Binding-site contacts:
Ligand atom C4 contacts residue ASN340 of chain 1.D at 4.0 Å.
Ligand atom C8 contacts residue ASN340 of chain 1.D at 4.4 Å.
Ligand atom N2 contacts residue ASN340 of chain 1.D at 3.6 Å.
Ligand atom O3 contacts residue ASN340 of chain 1.D at 3.1 Å (h-bond).
Ligand atom O7 contacts residue PHE337 of chain 1.D at 3.3 Å (h-bond).
Ligand atom C3 contacts residue ASN340 of chain 1.D at 3.3 Å.
Ligand atom C5 contacts residue ASN340 of chain 1.D at 3.6 Å.
Ligand atom O7 contacts residue ASN340 of chain 1.D at 3.4 Å.
Ligand atom C8 contacts residue PHE337 of chain 1.D at 4.3 Å (hydrophobic).
Ligand atom C7 contacts residue ASN340 of chain 1.D at 3.7 Å.
Ligand atom C7 contacts residue PHE337 of chain 1.D at 4.2 Å (hydrophobic).
Ligand atom O5 contacts residue ASN340 of chain 1.D at 2.3 Å (h-bond).
Ligand atom C1 contacts residue ASN340 of chain 1.D at 1.4 Å.
Ligand atom C2 contacts residue ASN340 of chain 1.D at 2.5 Å.

This protein binds this small molecule.
Small molecule (SMILES): CC(=O)N[C@@H]1[C@@H](O)[C@H](O)[C@@H](CO)O[C@H]1O

Sequence of chain 1.D:
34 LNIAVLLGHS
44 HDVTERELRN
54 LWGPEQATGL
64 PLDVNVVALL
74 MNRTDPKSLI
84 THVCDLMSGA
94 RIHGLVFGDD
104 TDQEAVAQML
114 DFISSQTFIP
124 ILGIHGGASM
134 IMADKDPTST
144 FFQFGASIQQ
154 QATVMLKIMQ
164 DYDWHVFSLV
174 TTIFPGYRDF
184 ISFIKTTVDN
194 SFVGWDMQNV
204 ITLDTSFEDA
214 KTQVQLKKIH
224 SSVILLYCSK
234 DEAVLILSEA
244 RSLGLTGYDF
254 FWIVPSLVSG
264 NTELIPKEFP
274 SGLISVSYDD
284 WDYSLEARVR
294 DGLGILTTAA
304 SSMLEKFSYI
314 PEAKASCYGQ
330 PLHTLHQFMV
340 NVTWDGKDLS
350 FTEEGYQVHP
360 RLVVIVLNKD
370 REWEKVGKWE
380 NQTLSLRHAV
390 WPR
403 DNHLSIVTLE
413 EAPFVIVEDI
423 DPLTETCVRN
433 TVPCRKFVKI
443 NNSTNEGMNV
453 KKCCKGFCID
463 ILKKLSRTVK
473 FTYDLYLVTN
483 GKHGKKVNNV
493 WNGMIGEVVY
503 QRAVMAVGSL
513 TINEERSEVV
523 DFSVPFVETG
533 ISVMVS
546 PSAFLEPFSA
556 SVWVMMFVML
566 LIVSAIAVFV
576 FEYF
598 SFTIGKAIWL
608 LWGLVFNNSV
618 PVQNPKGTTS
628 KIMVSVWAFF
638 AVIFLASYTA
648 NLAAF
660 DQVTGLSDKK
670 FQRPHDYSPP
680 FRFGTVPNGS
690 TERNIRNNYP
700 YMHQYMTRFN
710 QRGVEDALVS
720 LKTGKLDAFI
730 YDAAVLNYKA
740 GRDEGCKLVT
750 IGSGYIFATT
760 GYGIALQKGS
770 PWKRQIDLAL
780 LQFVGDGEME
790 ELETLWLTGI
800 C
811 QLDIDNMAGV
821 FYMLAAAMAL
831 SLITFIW